This small molecule binds to this protein.
Small molecule (SMILES): CC(=O)N[C@H]1[C@H](O[C@H]2[C@H](O)[C@@H](NC(C)=O)CO[C@@H]2CO)O[C@H](CO)[C@@H](O[C@@H]2O[C@H](CO)[C@@H](O)[C@H](O[C@H]3O[C@H](CO)[C@@H](O)[C@H](O)[C@@H]3O)[C@@H]2O)[C@@H]1O

Sequence of chain 1.C:
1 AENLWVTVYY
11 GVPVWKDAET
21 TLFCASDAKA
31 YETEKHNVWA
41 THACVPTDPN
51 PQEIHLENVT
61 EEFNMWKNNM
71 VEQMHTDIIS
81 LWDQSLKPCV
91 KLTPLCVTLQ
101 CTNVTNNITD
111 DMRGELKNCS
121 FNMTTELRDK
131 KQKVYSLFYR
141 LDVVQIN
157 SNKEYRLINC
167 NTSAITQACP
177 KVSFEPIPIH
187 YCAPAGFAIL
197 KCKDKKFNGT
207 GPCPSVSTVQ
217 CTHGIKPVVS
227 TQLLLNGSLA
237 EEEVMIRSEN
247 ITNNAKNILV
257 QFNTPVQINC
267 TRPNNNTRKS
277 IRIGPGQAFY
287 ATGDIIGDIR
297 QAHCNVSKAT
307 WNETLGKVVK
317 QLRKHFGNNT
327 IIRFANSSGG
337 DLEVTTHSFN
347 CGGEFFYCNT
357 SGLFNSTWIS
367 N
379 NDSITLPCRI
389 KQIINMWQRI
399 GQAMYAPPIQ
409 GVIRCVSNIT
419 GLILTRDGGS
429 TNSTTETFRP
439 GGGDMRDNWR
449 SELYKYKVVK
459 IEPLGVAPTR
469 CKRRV

Binding-site contacts:
Ligand atom N2 contacts residue ASN265 of chain 1.C at 2.9 Å (h-bond).
Ligand atom C7 contacts residue ASN265 of chain 1.C at 3.9 Å.
Ligand atom C8 contacts residue SER303 of chain 1.C at 3.8 Å.
Ligand atom C8 contacts residue VAL302 of chain 1.C at 4.2 Å (hydrophobic).
Ligand atom O7 contacts residue ASN265 of chain 1.C at 4.4 Å.
Ligand atom C4 contacts residue ASN265 of chain 1.C at 4.2 Å.
Ligand atom O7 contacts residue GLN263 of chain 1.C at 3.7 Å.
Ligand atom O6 contacts residue ARG412 of chain 1.C at 3.7 Å.
Ligand atom C3 contacts residue ASN265 of chain 1.C at 3.8 Å.
Ligand atom C1 contacts residue ASN265 of chain 1.C at 1.4 Å.
Ligand atom C6 contacts residue ARG412 of chain 1.C at 3.5 Å.
Ligand atom O5 contacts residue ARG412 of chain 1.C at 4.3 Å.
Ligand atom O5 contacts residue ASN265 of chain 1.C at 2.3 Å (h-bond).
Ligand atom C2 contacts residue ASN265 of chain 1.C at 2.5 Å.
Ligand atom C5 contacts residue ASN265 of chain 1.C at 3.6 Å.